Binding-site contacts:
Ligand atom N2 contacts residue ASN159 of chain 1.B at 3.8 Å.
Ligand atom C4 contacts residue ASN159 of chain 1.B at 3.3 Å.
Ligand atom O3 contacts residue ASN159 of chain 1.B at 3.9 Å.
Ligand atom C1 contacts residue ASN159 of chain 1.B at 1.4 Å.
Ligand atom C2 contacts residue ASN159 of chain 1.B at 2.7 Å.
Ligand atom C6 contacts residue ASN159 of chain 1.B at 4.2 Å.
Ligand atom O5 contacts residue ASN159 of chain 1.B at 2.4 Å (h-bond).
Ligand atom C5 contacts residue ASN159 of chain 1.B at 3.4 Å.
Ligand atom C3 contacts residue ASN159 of chain 1.B at 3.4 Å.

Sequence of chain 1.B:
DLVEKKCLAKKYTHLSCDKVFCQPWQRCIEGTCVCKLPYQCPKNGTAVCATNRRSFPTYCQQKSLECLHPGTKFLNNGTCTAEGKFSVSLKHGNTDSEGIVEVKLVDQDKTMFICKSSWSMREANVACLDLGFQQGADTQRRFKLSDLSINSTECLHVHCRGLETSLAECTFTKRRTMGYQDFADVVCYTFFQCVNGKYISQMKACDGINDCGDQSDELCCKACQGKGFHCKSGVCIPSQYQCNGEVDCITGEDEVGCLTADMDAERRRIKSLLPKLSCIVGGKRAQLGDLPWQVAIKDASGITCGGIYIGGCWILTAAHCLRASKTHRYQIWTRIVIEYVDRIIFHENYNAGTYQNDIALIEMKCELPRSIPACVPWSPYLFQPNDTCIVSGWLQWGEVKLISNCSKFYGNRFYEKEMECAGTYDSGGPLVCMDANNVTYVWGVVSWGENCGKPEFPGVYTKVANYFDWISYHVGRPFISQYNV

This protein binds this small molecule.
Small molecule (SMILES): CC(=O)N[C@@H]1[C@@H](O)[C@H](O)[C@@H](CO)O[C@H]1O